The small molecule below binds the protein below.
Small molecule (SMILES): CC(=O)Oc1ccccc1C(=O)O

Sequence of chain 1.A:
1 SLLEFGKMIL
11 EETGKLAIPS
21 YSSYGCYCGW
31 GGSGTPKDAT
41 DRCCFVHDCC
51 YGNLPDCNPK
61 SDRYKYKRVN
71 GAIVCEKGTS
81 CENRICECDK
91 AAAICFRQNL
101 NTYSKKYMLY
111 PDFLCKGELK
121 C

Binding-site contacts:
Ligand atom O1 contacts residue LEU2 of chain 1.A at 4.0 Å.
Ligand atom C5 contacts residue ALA17 of chain 1.A at 3.9 Å (hydrophobic).
Ligand atom O2 contacts residue ILE18 of chain 1.A at 3.3 Å.
Ligand atom C4 contacts residue ALA17 of chain 1.A at 3.7 Å (hydrophobic).
Ligand atom O3 contacts residue LEU2 of chain 1.A at 4.2 Å.
Ligand atom C2 contacts residue LEU2 of chain 1.A at 4.2 Å (hydrophobic).
Ligand atom C5 contacts residue PHE5 of chain 1.A at 4.2 Å (hydrophobic).
Ligand atom C7 contacts residue LEU2 of chain 1.A at 4.1 Å (hydrophobic).
Ligand atom C2 contacts residue ILE18 of chain 1.A at 4.0 Å (hydrophobic).
Ligand atom O3 contacts residue ILE18 of chain 1.A at 4.3 Å.
Ligand atom C2 contacts residue SER22 of chain 1.A at 4.5 Å.
Ligand atom C1 contacts residue SER22 of chain 1.A at 4.2 Å.
Ligand atom O2 contacts residue LEU2 of chain 1.A at 4.0 Å.
Ligand atom C9 contacts residue LEU2 of chain 1.A at 2.6 Å (hydrophobic).
Ligand atom C3 contacts residue ILE18 of chain 1.A at 3.3 Å (hydrophobic).
Ligand atom C7 contacts residue ILE18 of chain 1.A at 2.9 Å (hydrophobic).
Ligand atom C3 contacts residue LEU2 of chain 1.A at 4.2 Å (hydrophobic).
Ligand atom C6 contacts residue TYR21 of chain 1.A at 4.3 Å (hydrophobic).
Ligand atom O1 contacts residue ILE18 of chain 1.A at 3.0 Å.
Ligand atom C4 contacts residue ILE18 of chain 1.A at 3.7 Å (hydrophobic).
Ligand atom C8 contacts residue LEU2 of chain 1.A at 3.8 Å (hydrophobic).